This protein binds this small molecule.
Small molecule (SMILES): CC(=O)N[C@@H]1[C@@H](O)[C@H](O)[C@@H](CO)O[C@H]1O

Binding-site contacts:
Ligand atom C8 contacts residue ARG37 of chain 1.C at 3.6 Å.
Ligand atom C7 contacts residue ASN38 of chain 1.C at 3.4 Å.
Ligand atom O5 contacts residue ASN38 of chain 1.C at 2.5 Å (h-bond).
Ligand atom C2 contacts residue ASN38 of chain 1.C at 2.5 Å.
Ligand atom C3 contacts residue ASN38 of chain 1.C at 3.9 Å.
Ligand atom N2 contacts residue ASN38 of chain 1.C at 3.0 Å (h-bond).
Ligand atom C5 contacts residue ASN38 of chain 1.C at 3.8 Å.
Ligand atom C1 contacts residue ASN38 of chain 1.C at 1.5 Å.
Ligand atom C7 contacts residue ARG37 of chain 1.C at 4.4 Å.
Ligand atom O7 contacts residue ASN38 of chain 1.C at 3.4 Å (h-bond).
Ligand atom C4 contacts residue ASN38 of chain 1.C at 4.4 Å.

Sequence of chain 1.C:
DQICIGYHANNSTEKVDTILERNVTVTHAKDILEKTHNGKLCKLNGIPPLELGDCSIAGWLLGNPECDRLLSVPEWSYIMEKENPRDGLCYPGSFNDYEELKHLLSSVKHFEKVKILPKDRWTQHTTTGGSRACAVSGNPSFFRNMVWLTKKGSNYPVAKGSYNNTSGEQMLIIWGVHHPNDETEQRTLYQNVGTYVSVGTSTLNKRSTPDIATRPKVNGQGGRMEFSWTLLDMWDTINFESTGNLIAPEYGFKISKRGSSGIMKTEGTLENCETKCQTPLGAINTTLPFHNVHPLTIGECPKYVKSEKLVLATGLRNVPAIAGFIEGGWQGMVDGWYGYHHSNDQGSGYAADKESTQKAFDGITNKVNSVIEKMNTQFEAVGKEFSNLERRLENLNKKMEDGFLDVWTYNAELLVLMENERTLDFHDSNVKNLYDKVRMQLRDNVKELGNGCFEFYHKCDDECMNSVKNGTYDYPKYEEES